Binding-site contacts:
Ligand atom C81 contacts residue SER165 of chain 2.A at 3.8 Å.
Ligand atom O1A contacts residue TYR262 of chain 2.A at 2.9 Å (h-bond).
Ligand atom C6 contacts residue TYR320 of chain 2.A at 4.0 Å (hydrophobic).
Ligand atom C82 contacts residue ARG143 of chain 2.A at 3.8 Å.
Ligand atom O10 contacts residue ASP69 of chain 2.A at 3.5 Å.
Ligand atom C8 contacts residue GLU195 of chain 2.A at 3.6 Å.
Ligand atom C3 contacts residue ASP69 of chain 2.A at 3.2 Å.
Ligand atom C1 contacts residue ARG286 of chain 2.A at 3.5 Å.
Ligand atom N4 contacts residue ASP69 of chain 2.A at 3.3 Å (salt-bridge).
Ligand atom C3 contacts residue GLU37 of chain 2.A at 3.4 Å.
Ligand atom C4 contacts residue TYR320 of chain 2.A at 3.5 Å (hydrophobic).
Ligand atom C10 contacts residue ARG70 of chain 2.A at 3.9 Å.
Ligand atom O1B contacts residue TYR320 of chain 2.A at 3.4 Å (h-bond).
Ligand atom C82 contacts residue ILE141 of chain 2.A at 3.9 Å (hydrophobic).
Ligand atom O10 contacts residue ARG70 of chain 2.A at 2.8 Å (salt-bridge).
Ligand atom N4 contacts residue GLU37 of chain 2.A at 2.9 Å (salt-bridge).
Ligand atom C4 contacts residue GLU37 of chain 2.A at 3.6 Å.
Ligand atom C1 contacts residue ARG211 of chain 2.A at 4.0 Å.
Ligand atom C1 contacts residue TYR320 of chain 2.A at 3.1 Å (hydrophobic).
Ligand atom C1 contacts residue TYR262 of chain 2.A at 3.9 Å (hydrophobic).
Ligand atom C2 contacts residue TYR320 of chain 2.A at 3.0 Å (hydrophobic).
Ligand atom C11 contacts residue TRP97 of chain 2.A at 3.8 Å (hydrophobic).
Ligand atom C4 contacts residue ASP69 of chain 2.A at 3.6 Å.
Ligand atom O1A contacts residue ARG211 of chain 2.A at 3.4 Å (salt-bridge).
Ligand atom C81 contacts residue GLU195 of chain 2.A at 3.8 Å.
Ligand atom C5 contacts residue ASP69 of chain 2.A at 3.9 Å.
Ligand atom C9 contacts residue GLU195 of chain 2.A at 3.3 Å.
Ligand atom O1B contacts residue ARG286 of chain 2.A at 2.8 Å (salt-bridge).
Ligand atom C4 contacts residue GLU196 of chain 2.A at 3.9 Å.
Ligand atom O1A contacts residue TYR320 of chain 2.A at 3.6 Å.
Ligand atom C3 contacts residue ARG36 of chain 2.A at 3.6 Å.
Ligand atom C91 contacts residue ASN213 of chain 2.A at 3.3 Å.
Ligand atom C7 contacts residue TYR320 of chain 2.A at 3.6 Å (hydrophobic).
Ligand atom C91 contacts residue ARG211 of chain 2.A at 3.7 Å.
Ligand atom C3 contacts residue TYR320 of chain 2.A at 3.3 Å (hydrophobic).
Ligand atom O1A contacts residue ARG286 of chain 2.A at 2.7 Å (salt-bridge).
Ligand atom C9 contacts residue ARG211 of chain 2.A at 3.9 Å.
Ligand atom C6 contacts residue GLU196 of chain 2.A at 3.9 Å.
Ligand atom C1 contacts residue ARG36 of chain 2.A at 3.8 Å.
Ligand atom O1B contacts residue ARG36 of chain 2.A at 2.7 Å (salt-bridge).

Sequence of chain 2.A:
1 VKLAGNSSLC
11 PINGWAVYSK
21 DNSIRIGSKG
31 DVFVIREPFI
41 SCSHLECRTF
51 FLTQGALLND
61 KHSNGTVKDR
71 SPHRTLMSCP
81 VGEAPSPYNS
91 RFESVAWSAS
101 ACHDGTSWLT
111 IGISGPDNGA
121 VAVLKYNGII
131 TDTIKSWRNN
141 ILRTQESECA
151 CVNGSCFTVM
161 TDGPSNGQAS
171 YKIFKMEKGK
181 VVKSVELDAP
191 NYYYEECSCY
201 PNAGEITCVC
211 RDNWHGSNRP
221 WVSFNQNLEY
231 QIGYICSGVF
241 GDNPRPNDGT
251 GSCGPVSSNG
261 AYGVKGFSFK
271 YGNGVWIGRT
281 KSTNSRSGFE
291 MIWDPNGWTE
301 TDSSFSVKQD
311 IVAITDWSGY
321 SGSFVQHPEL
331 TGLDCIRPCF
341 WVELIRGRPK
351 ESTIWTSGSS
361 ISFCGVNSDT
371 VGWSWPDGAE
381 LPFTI

The small molecule below binds the protein below.
Small molecule (SMILES): CCC(CC)O[C@@H]1C=C(C(=O)O)C[C@H](N)[C@H]1NC(C)=O